Binding-site contacts:
Ligand atom C6 contacts residue SER467 of chain 1.B at 3.6 Å.
Ligand atom C8 contacts residue ASP514 of chain 1.B at 3.7 Å.
Ligand atom C1 contacts residue ASP514 of chain 1.B at 3.5 Å.
Ligand atom O6 contacts residue SER467 of chain 1.B at 3.7 Å.
Ligand atom C2 contacts residue ASN489 of chain 1.B at 2.4 Å.
Ligand atom C6 contacts residue ARG450 of chain 1.B at 4.3 Å.
Ligand atom O4 contacts residue ARG450 of chain 1.B at 4.4 Å.
Ligand atom O3 contacts residue LYS454 of chain 1.B at 3.9 Å.
Ligand atom C7 contacts residue LYS454 of chain 1.B at 4.0 Å.
Ligand atom C1 contacts residue SER491 of chain 1.B at 4.2 Å.
Ligand atom C1 contacts residue SER467 of chain 1.B at 4.1 Å.
Ligand atom C3 contacts residue ASP514 of chain 1.B at 3.9 Å.
Ligand atom C8 contacts residue CYS457 of chain 1.B at 3.7 Å (hydrophobic).
Ligand atom C1 contacts residue ASN489 of chain 1.B at 1.4 Å.
Ligand atom O6 contacts residue LYS454 of chain 1.B at 3.2 Å.
Ligand atom C4 contacts residue ASN489 of chain 1.B at 4.1 Å.
Ligand atom O5 contacts residue ASN489 of chain 1.B at 2.2 Å (h-bond).
Ligand atom N2 contacts residue ASN489 of chain 1.B at 2.9 Å (h-bond).
Ligand atom C8 contacts residue TYR512 of chain 1.B at 3.8 Å (hydrophobic).
Ligand atom C5 contacts residue SER467 of chain 1.B at 4.0 Å.
Ligand atom C6 contacts residue LEU468 of chain 1.B at 3.9 Å (hydrophobic).
Ligand atom O5 contacts residue ASP465 of chain 1.B at 4.1 Å.
Ligand atom N2 contacts residue ASP514 of chain 1.B at 2.7 Å (salt-bridge).
Ligand atom C1 contacts residue ASP465 of chain 1.B at 4.1 Å.
Ligand atom O5 contacts residue SER467 of chain 1.B at 3.2 Å (h-bond).
Ligand atom C2 contacts residue ASP514 of chain 1.B at 3.5 Å.
Ligand atom O7 contacts residue ILE453 of chain 1.B at 3.7 Å.
Ligand atom C6 contacts residue LYS454 of chain 1.B at 3.7 Å.
Ligand atom C5 contacts residue SER491 of chain 1.B at 4.1 Å.
Ligand atom C5 contacts residue ARG450 of chain 1.B at 4.3 Å.
Ligand atom O7 contacts residue ASN489 of chain 1.B at 3.7 Å.
Ligand atom C8 contacts residue LYS454 of chain 1.B at 3.9 Å.
Ligand atom C7 contacts residue ASP514 of chain 1.B at 3.7 Å.
Ligand atom O5 contacts residue SER491 of chain 1.B at 4.3 Å.
Ligand atom C7 contacts residue ASN489 of chain 1.B at 3.5 Å.
Ligand atom O7 contacts residue LYS454 of chain 1.B at 3.1 Å (salt-bridge).
Ligand atom C8 contacts residue ARG547 of chain 1.A at 3.7 Å.
Ligand atom C3 contacts residue ASN489 of chain 1.B at 3.7 Å.
Ligand atom C5 contacts residue ASN489 of chain 1.B at 3.6 Å.
Ligand atom O6 contacts residue LEU468 of chain 1.B at 3.7 Å.

The protein below binds the small molecule below.
Small molecule (SMILES): CC(=O)N[C@H]1[C@H](O[C@H]2[C@H](O)[C@@H](NC(C)=O)CO[C@@H]2CO)O[C@H](CO)[C@@H](O[C@@H]2O[C@H](CO)[C@@H](O)[C@H](O)[C@@H]2O)[C@@H]1O

Sequence of chain 1.B:
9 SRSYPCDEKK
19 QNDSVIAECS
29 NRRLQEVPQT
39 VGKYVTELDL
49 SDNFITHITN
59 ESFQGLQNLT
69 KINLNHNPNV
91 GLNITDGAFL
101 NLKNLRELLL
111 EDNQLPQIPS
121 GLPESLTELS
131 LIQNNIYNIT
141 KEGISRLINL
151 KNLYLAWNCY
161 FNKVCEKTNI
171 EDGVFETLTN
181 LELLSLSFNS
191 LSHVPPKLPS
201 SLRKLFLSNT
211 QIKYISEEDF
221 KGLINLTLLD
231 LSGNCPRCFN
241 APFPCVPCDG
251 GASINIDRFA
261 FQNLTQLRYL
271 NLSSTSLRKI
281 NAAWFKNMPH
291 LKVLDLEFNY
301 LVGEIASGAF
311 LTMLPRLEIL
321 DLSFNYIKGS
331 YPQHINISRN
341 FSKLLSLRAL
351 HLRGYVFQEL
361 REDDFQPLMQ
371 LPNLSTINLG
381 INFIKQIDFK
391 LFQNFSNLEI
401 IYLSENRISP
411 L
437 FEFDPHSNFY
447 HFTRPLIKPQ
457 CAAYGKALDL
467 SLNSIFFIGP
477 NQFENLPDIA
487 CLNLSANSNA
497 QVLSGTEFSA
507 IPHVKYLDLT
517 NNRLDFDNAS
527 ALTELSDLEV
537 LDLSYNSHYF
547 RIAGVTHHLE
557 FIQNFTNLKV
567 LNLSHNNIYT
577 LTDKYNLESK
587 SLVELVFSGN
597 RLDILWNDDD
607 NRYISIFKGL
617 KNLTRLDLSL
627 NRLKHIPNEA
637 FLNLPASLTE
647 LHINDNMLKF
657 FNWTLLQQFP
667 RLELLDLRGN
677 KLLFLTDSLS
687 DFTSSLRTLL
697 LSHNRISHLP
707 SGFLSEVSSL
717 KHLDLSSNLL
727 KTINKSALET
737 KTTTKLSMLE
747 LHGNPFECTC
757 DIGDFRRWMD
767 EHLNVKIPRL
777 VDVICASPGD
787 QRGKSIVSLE

Sequence of chain 1.A:
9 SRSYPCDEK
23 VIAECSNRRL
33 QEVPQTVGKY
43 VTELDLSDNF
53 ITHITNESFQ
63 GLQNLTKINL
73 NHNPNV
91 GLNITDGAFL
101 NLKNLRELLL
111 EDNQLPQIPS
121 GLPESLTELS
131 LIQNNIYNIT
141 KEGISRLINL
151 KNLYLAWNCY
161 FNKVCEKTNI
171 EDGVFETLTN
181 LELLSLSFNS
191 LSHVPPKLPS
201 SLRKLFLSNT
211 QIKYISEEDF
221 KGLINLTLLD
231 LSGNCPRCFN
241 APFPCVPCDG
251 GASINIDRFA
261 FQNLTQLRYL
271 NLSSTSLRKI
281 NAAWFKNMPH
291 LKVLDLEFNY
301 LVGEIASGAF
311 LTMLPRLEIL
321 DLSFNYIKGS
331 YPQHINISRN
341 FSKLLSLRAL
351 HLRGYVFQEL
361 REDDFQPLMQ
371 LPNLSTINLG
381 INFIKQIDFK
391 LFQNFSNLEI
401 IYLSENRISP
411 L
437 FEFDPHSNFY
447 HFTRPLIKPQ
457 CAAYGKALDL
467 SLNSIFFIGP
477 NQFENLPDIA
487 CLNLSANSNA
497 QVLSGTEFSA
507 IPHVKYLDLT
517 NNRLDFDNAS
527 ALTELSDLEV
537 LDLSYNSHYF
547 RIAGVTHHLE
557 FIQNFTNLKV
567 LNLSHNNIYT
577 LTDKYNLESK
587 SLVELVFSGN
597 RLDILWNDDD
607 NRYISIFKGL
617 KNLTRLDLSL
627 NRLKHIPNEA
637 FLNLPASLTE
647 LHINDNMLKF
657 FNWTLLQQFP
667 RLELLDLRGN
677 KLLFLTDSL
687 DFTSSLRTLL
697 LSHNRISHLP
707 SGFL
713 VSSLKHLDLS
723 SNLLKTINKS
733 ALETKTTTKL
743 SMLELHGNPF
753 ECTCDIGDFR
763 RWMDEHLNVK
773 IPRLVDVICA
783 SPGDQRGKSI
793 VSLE